A small-molecule ligand and the protein it binds are described below.
Small molecule (SMILES): COc1cccc2[nH]c(C(=O)N[C@@H](CC(C)C)C(=O)N[C@@H](C[C@@H]3CCNC3=O)C(=O)COP(=O)(O)O)cc12

Binding-site contacts:
Ligand atom O01 contacts residue GLU164 of chain 1.A at 2.9 Å (salt-bridge).
Ligand atom O33 contacts residue SER142 of chain 1.A at 3.4 Å (h-bond).
Ligand atom C13 contacts residue THR188 of chain 1.A at 1.4 Å.
Ligand atom C18 contacts residue CYS143 of chain 1.A at 2.5 Å (hydrophobic).
Ligand atom C07 contacts residue GLU164 of chain 1.A at 3.5 Å.
Ligand atom O12 contacts residue GLN187 of chain 1.A at 3.1 Å.
Ligand atom O33 contacts residue GLY141 of chain 1.A at 3.6 Å.
Ligand atom C26 contacts residue CYS143 of chain 1.A at 1.8 Å (hydrophobic).
Ligand atom O28 contacts residue CYS143 of chain 1.A at 3.5 Å (h-bond).
Ligand atom N17 contacts residue HIS162 of chain 1.A at 2.8 Å (h-bond).
Ligand atom C21 contacts residue HIS161 of chain 1.A at 3.6 Å.
Ligand atom C27 contacts residue CYS143 of chain 1.A at 2.2 Å (hydrophobic).
Ligand atom C19 contacts residue CYS143 of chain 1.A at 3.1 Å (hydrophobic).
Ligand atom C27 contacts residue HIS39 of chain 1.A at 3.3 Å.
Ligand atom O12 contacts residue THR188 of chain 1.A at 2.9 Å (h-bond).
Ligand atom C10 contacts residue ALA189 of chain 1.A at 3.5 Å (hydrophobic).
Ligand atom C13 contacts residue GLN187 of chain 1.A at 1.9 Å.
Ligand atom O31 contacts residue GLY141 of chain 1.A at 3.0 Å (h-bond).
Ligand atom C15 contacts residue HIS162 of chain 1.A at 3.3 Å.
Ligand atom C37 contacts residue HIS162 of chain 1.A at 3.5 Å.
Ligand atom N14 contacts residue GLN187 of chain 1.A at 3.0 Å (h-bond).
Ligand atom C21 contacts residue GLU164 of chain 1.A at 3.5 Å.
Ligand atom O25 contacts residue HIS161 of chain 1.A at 2.6 Å (h-bond).
Ligand atom O25 contacts residue HIS170 of chain 1.A at 3.5 Å.
Ligand atom O12 contacts residue ALA189 of chain 1.A at 3.6 Å (h-bond).
Ligand atom C16 contacts residue HIS162 of chain 1.A at 3.5 Å.
Ligand atom O33 contacts residue CYS143 of chain 1.A at 2.2 Å (h-bond).
Ligand atom C11 contacts residue ALA189 of chain 1.A at 3.5 Å (hydrophobic).
Ligand atom C05 contacts residue GLN187 of chain 1.A at 3.5 Å.
Ligand atom N17 contacts residue CYS143 of chain 1.A at 2.7 Å (h-bond).
Ligand atom O01 contacts residue MET163 of chain 1.A at 3.4 Å.
Ligand atom O32 contacts residue ASN140 of chain 1.A at 2.8 Å (h-bond).
Ligand atom N04 contacts residue GLU164 of chain 1.A at 2.8 Å (salt-bridge).
Ligand atom C13 contacts residue ALA189 of chain 1.A at 3.2 Å (hydrophobic).
Ligand atom C11 contacts residue THR188 of chain 1.A at 3.5 Å.
Ligand atom O25 contacts residue GLU164 of chain 1.A at 3.5 Å.
Ligand atom N22 contacts residue GLU164 of chain 1.A at 3.0 Å (salt-bridge).
Ligand atom N22 contacts residue PHE138 of chain 1.A at 3.4 Å (h-bond).
Ligand atom O25 contacts residue PHE138 of chain 1.A at 3.4 Å.
Ligand atom C24 contacts residue ASN140 of chain 1.A at 3.6 Å.

Sequence of chain 1.A:
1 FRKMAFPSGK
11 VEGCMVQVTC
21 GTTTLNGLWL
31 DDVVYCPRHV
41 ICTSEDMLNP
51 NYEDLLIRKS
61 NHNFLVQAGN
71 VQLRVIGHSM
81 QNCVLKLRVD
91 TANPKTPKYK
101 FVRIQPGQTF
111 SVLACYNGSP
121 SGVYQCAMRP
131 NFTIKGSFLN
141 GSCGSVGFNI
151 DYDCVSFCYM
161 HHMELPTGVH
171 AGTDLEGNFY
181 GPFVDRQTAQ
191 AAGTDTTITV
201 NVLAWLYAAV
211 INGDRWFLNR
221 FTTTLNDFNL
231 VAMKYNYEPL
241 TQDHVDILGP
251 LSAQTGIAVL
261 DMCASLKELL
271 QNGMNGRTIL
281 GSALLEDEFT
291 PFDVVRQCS